Sequence of chain 1.A:
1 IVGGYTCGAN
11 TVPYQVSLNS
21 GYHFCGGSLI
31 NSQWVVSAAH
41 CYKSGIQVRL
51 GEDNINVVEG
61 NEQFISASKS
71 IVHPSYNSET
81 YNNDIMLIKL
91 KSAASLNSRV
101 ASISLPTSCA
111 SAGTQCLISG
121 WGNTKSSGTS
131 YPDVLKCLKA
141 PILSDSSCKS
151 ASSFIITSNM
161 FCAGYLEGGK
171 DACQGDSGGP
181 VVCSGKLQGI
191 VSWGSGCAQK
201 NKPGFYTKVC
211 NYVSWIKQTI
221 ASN

A protein and the small-molecule ligand that binds it are described below.
Small molecule (SMILES): [H]/N=C(\N)c1ccc(CNC(=O)CNC(=O)[C@@H](CCCN/C(N)=N/[H])NS(=O)(=O)Cc2ccccc2)cc1

Binding-site contacts:
Ligand atom N29 contacts residue ALA172 of chain 1.A at 3.3 Å (h-bond).
Ligand atom C12 contacts residue SO41 of chain 1.G at 3.5 Å.
Ligand atom O14 contacts residue GLY194 of chain 1.A at 3.1 Å (h-bond).
Ligand atom C6 contacts residue GLN174 of chain 1.A at 3.2 Å.
Ligand atom N33 contacts residue PHE154 of chain 1.A at 3.3 Å.
Ligand atom N29 contacts residue ASP171 of chain 1.A at 3.0 Å (salt-bridge).
Ligand atom C27 contacts residue ALA172 of chain 1.A at 3.2 Å (hydrophobic).
Ligand atom C22 contacts residue CYS173 of chain 1.A at 3.7 Å (hydrophobic).
Ligand atom N28 contacts residue CYS197 of chain 1.A at 3.6 Å.
Ligand atom C30 contacts residue SO41 of chain 1.G at 3.6 Å.
Ligand atom N35 contacts residue PHE154 of chain 1.A at 3.6 Å.
Ligand atom C23 contacts residue VAL191 of chain 1.A at 3.6 Å (hydrophobic).
Ligand atom O14 contacts residue TRP193 of chain 1.A at 3.2 Å.
Ligand atom N35 contacts residue TRP193 of chain 1.A at 3.2 Å.
Ligand atom C22 contacts residue VAL191 of chain 1.A at 3.5 Å (hydrophobic).
Ligand atom O10 contacts residue GLY196 of chain 1.A at 2.9 Å (h-bond).
Ligand atom N37 contacts residue GLU79 of chain 1.A at 3.3 Å (salt-bridge).
Ligand atom C27 contacts residue ASP171 of chain 1.A at 3.5 Å.
Ligand atom N28 contacts residue ASP171 of chain 1.A at 2.7 Å (salt-bridge).
Ligand atom C25 contacts residue TRP193 of chain 1.A at 3.7 Å (hydrophobic).
Ligand atom C7 contacts residue GLY194 of chain 1.A at 3.7 Å.
Ligand atom C31 contacts residue TRP193 of chain 1.A at 3.5 Å (hydrophobic).
Ligand atom N19 contacts residue HIS40 of chain 1.A at 3.5 Å (h-bond).
Ligand atom C16 contacts residue TYR81 of chain 1.A at 3.2 Å (hydrophobic).
Ligand atom C25 contacts residue GLY196 of chain 1.A at 3.7 Å.
Ligand atom C34 contacts residue PHE154 of chain 1.A at 3.6 Å (hydrophobic).
Ligand atom N15 contacts residue SO41 of chain 1.G at 3.1 Å (h-bond).
Ligand atom N28 contacts residue ALA172 of chain 1.A at 3.3 Å (h-bond).
Ligand atom N29 contacts residue GLY204 of chain 1.A at 3.3 Å.
Ligand atom S8 contacts residue GLY194 of chain 1.A at 3.5 Å (h-bond).
Ligand atom O10 contacts residue GLY194 of chain 1.A at 3.5 Å (h-bond).
Ligand atom C32 contacts residue PHE154 of chain 1.A at 3.6 Å (hydrophobic).
Ligand atom N15 contacts residue TYR81 of chain 1.A at 3.1 Å (h-bond).
Ligand atom C1 contacts residue GLN174 of chain 1.A at 3.3 Å.
Ligand atom N11 contacts residue GLY194 of chain 1.A at 2.8 Å (h-bond).
Ligand atom N19 contacts residue SER192 of chain 1.A at 2.9 Å (h-bond).
Ligand atom N28 contacts residue GLY196 of chain 1.A at 2.9 Å (h-bond).
Ligand atom C20 contacts residue SER177 of chain 1.A at 3.0 Å.
Ligand atom C2 contacts residue CYS197 of chain 1.A at 3.7 Å (hydrophobic).
Ligand atom C25 contacts residue GLY194 of chain 1.A at 3.3 Å.